Sequence of chain 2.B:
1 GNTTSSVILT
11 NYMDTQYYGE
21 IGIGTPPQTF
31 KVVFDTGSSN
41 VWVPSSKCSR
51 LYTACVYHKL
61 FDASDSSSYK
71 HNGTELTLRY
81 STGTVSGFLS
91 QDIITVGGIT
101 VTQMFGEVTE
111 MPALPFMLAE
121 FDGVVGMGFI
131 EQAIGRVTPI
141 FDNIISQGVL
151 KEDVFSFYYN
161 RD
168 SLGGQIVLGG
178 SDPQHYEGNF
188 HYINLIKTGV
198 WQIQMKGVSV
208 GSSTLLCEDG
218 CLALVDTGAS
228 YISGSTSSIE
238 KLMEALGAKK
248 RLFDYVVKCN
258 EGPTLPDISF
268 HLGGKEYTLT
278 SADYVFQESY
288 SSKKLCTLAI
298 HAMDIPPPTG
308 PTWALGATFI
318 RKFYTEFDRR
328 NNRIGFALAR

Binding-site contacts:
Ligand atom C6 contacts residue MET104 of chain 2.B at 4.5 Å (hydrophobic).
Ligand atom N2 contacts residue THR74 of chain 2.B at 4.2 Å.
Ligand atom C6 contacts residue GLY135 of chain 2.B at 4.4 Å.
Ligand atom O5 contacts residue LEU89 of chain 2.B at 3.7 Å.
Ligand atom C2 contacts residue THR74 of chain 2.B at 4.4 Å.
Ligand atom O5 contacts residue MET104 of chain 2.B at 4.4 Å.
Ligand atom O6 contacts residue MET104 of chain 2.B at 4.0 Å.
Ligand atom C6 contacts residue LEU89 of chain 2.B at 4.3 Å (hydrophobic).
Ligand atom C1 contacts residue THR74 of chain 2.B at 3.4 Å.
Ligand atom O7 contacts residue ASN72 of chain 2.B at 2.8 Å (h-bond).
Ligand atom O5 contacts residue ASN72 of chain 2.B at 3.2 Å (h-bond).
Ligand atom C8 contacts residue ASN72 of chain 2.B at 3.9 Å.
Ligand atom N2 contacts residue ASN72 of chain 2.B at 3.5 Å (h-bond).
Ligand atom C5 contacts residue LEU89 of chain 2.B at 4.4 Å (hydrophobic).
Ligand atom C1 contacts residue LEU89 of chain 2.B at 4.3 Å (hydrophobic).
Ligand atom C2 contacts residue ASN72 of chain 2.B at 3.2 Å.
Ligand atom C1 contacts residue ASN72 of chain 2.B at 2.7 Å.
Ligand atom O5 contacts residue THR74 of chain 2.B at 4.4 Å.
Ligand atom C7 contacts residue ASN72 of chain 2.B at 3.3 Å.

A protein and the small-molecule ligand that binds it are described below.
Small molecule (SMILES): CC(=O)N[C@@H]1[C@@H](O)[C@H](O)[C@@H](CO)O[C@H]1O